Binding-site contacts:
Ligand atom C8 contacts residue GLY108 of chain 1.E at 3.6 Å.
Ligand atom C8 contacts residue GLN106 of chain 1.E at 3.6 Å.
Ligand atom O5 contacts residue ALA29 of chain 1.E at 4.0 Å.
Ligand atom C1 contacts residue ALA29 of chain 1.E at 3.8 Å (hydrophobic).
Ligand atom C8 contacts residue GLN107 of chain 1.E at 3.8 Å.
Ligand atom O5 contacts residue ASN33 of chain 1.E at 2.4 Å (h-bond).
Ligand atom O7 contacts residue ASN33 of chain 1.E at 3.3 Å (h-bond).
Ligand atom O6 contacts residue PRO176 of chain 1.B at 3.5 Å.
Ligand atom O4 contacts residue SER174 of chain 1.B at 3.2 Å (h-bond).
Ligand atom C7 contacts residue ASN33 of chain 1.E at 3.3 Å.
Ligand atom O5 contacts residue LYS30 of chain 1.E at 3.1 Å (salt-bridge).
Ligand atom C7 contacts residue ALA29 of chain 1.E at 4.0 Å (hydrophobic).
Ligand atom C6 contacts residue LYS30 of chain 1.E at 3.2 Å.
Ligand atom C5 contacts residue ASN33 of chain 1.E at 3.6 Å.
Ligand atom C5 contacts residue ASN68 of chain 1.E at 3.7 Å.
Ligand atom N2 contacts residue ASN33 of chain 1.E at 2.9 Å (h-bond).
Ligand atom C6 contacts residue ASN68 of chain 1.E at 3.5 Å.
Ligand atom O5 contacts residue ASN68 of chain 1.E at 3.4 Å (h-bond).
Ligand atom C5 contacts residue LYS30 of chain 1.E at 3.8 Å.
Ligand atom O6 contacts residue PRO175 of chain 1.B at 3.3 Å (h-bond).
Ligand atom O6 contacts residue ILE139 of chain 1.E at 3.8 Å.
Ligand atom O6 contacts residue PHE67 of chain 1.E at 3.2 Å.
Ligand atom C2 contacts residue ASN33 of chain 1.E at 2.5 Å.
Ligand atom C8 contacts residue PHE67 of chain 1.E at 3.8 Å (hydrophobic).
Ligand atom O1S6 contacts residue GLN107 of chain 1.E at 4.0 Å.
Ligand atom C2 contacts residue GLN107 of chain 1.E at 3.9 Å.
Ligand atom C3 contacts residue ASN33 of chain 1.E at 3.8 Å.
Ligand atom C3 contacts residue GLN107 of chain 1.E at 3.5 Å.
Ligand atom C1 contacts residue PRO176 of chain 1.B at 3.9 Å (hydrophobic).
Ligand atom C6 contacts residue SER174 of chain 1.B at 3.8 Å.
Ligand atom C1 contacts residue ASN33 of chain 1.E at 1.4 Å.
Ligand atom O7 contacts residue ALA29 of chain 1.E at 3.0 Å (h-bond).
Ligand atom C6 contacts residue ILE139 of chain 1.E at 4.0 Å (hydrophobic).
Ligand atom C2 contacts residue ALA29 of chain 1.E at 4.0 Å (hydrophobic).
Ligand atom O3 contacts residue GLN107 of chain 1.E at 4.0 Å.
Ligand atom C6 contacts residue PRO175 of chain 1.B at 3.6 Å (hydrophobic).
Ligand atom O4 contacts residue GLN107 of chain 1.E at 3.6 Å.
Ligand atom O2S6 contacts residue LYS30 of chain 1.E at 3.9 Å.
Ligand atom O4 contacts residue PRO176 of chain 1.B at 3.3 Å.
Ligand atom O5 contacts residue PRO176 of chain 1.B at 3.8 Å.

A protein and the small-molecule ligand that binds it are described below.
Small molecule (SMILES): CC(=O)N[C@H]1[C@H](O[C@H]2[C@H](O)[C@@H](NC(C)=O)CO[C@@H]2CO)O[C@H](CO[C@H]2O[C@H](CO)[C@@H](O)[C@H](O)[C@@H]2O)[C@@H](O[C@H]2O[C@H](CO)[C@@H](O)[C@H](O)[C@@H]2O)[C@@H]1O[C@@H]1O[C@H](CS(=O)(=O)O)[C@@H](O[C@@H]2O[C@H](CO)[C@@H](O)[C@H](O)[C@H]2O)[C@H](O)[C@H]1O

Sequence of chain 1.B:
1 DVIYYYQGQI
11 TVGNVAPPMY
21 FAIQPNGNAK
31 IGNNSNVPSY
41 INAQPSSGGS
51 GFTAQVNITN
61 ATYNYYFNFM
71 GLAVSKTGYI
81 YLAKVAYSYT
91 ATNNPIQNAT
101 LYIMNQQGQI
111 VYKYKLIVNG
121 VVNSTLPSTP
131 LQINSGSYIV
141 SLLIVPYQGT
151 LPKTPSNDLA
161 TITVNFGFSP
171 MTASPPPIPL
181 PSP

Sequence of chain 1.E:
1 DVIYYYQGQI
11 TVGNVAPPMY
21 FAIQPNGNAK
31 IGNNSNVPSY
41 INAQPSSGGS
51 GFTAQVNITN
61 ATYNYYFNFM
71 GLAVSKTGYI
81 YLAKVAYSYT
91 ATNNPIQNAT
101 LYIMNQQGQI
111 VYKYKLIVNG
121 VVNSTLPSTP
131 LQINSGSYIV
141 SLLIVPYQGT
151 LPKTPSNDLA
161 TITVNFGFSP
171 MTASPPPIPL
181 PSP